The protein below binds the small molecule below.
Small molecule (SMILES): CC(=O)NCCNc1cccc2c(S(=O)(=O)O)cccc12

Sequence of chain 5.A:
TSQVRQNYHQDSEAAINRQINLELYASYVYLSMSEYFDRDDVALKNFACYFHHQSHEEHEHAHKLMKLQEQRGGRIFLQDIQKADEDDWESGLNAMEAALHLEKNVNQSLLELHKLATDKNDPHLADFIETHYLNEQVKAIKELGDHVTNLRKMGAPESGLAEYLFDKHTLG

Binding-site contacts:
Ligand atom C7 contacts residue HIS52 of chain 5.A at 3.6 Å.
Ligand atom O2' contacts residue HIS52 of chain 5.A at 2.7 Å (h-bond).
Ligand atom C1' contacts residue CYS49 of chain 5.A at 1.8 Å (hydrophobic).
Ligand atom C7 contacts residue HIS56 of chain 5.A at 3.8 Å.
Ligand atom O2S contacts residue HIS56 of chain 5.A at 4.4 Å.
Ligand atom C6 contacts residue HIS53 of chain 5.A at 3.8 Å.
Ligand atom C2' contacts residue HIS52 of chain 5.A at 3.9 Å.
Ligand atom C10 contacts residue HIS53 of chain 5.A at 3.4 Å.
Ligand atom C8 contacts residue HIS56 of chain 5.A at 3.9 Å.
Ligand atom C9 contacts residue HIS53 of chain 5.A at 4.0 Å.
Ligand atom C2 contacts residue HIS53 of chain 5.A at 4.4 Å.
Ligand atom C2' contacts residue CYS49 of chain 5.A at 2.8 Å (hydrophobic).
Ligand atom O2' contacts residue CYS49 of chain 5.A at 3.9 Å.
Ligand atom N3' contacts residue CYS49 of chain 5.A at 3.1 Å (h-bond).
Ligand atom C7 contacts residue HIS53 of chain 5.A at 4.2 Å.
Ligand atom C1 contacts residue HIS53 of chain 5.A at 4.4 Å.
Ligand atom C5' contacts residue CYS49 of chain 5.A at 3.8 Å (hydrophobic).
Ligand atom C3 contacts residue HIS53 of chain 5.A at 4.0 Å.
Ligand atom O3S contacts residue HIS56 of chain 5.A at 3.4 Å.
Ligand atom C5 contacts residue HIS53 of chain 5.A at 3.7 Å.
Ligand atom C4 contacts residue HIS53 of chain 5.A at 3.5 Å.
Ligand atom C6 contacts residue HIS52 of chain 5.A at 3.6 Å.
Ligand atom C5' contacts residue HIS53 of chain 5.A at 4.2 Å.
Ligand atom N6' contacts residue HIS53 of chain 5.A at 3.8 Å.
Ligand atom C4' contacts residue CYS49 of chain 5.A at 4.5 Å (hydrophobic).